Sequence of chain 1.E:
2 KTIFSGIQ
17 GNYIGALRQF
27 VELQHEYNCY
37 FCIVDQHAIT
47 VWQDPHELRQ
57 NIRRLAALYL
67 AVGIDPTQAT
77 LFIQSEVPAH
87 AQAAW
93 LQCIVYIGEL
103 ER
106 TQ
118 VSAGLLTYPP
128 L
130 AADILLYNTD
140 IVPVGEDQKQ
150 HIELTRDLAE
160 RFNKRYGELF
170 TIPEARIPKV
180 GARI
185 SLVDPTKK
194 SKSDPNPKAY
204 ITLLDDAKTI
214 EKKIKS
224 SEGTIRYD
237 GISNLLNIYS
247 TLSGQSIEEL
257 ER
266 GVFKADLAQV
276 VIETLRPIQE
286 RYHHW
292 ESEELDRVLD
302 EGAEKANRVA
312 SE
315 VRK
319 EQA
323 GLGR

Binding-site contacts:
Ligand atom C contacts residue GLN147 of chain 1.E at 4.1 Å.
Ligand atom CA contacts residue GLN147 of chain 1.E at 4.0 Å.
Ligand atom CE2 contacts residue ASP132 of chain 1.E at 3.6 Å.
Ligand atom CE3 contacts residue MSE129 of chain 1.E at 3.4 Å.
Ligand atom CZ2 contacts residue ASP132 of chain 1.E at 3.8 Å.
Ligand atom NE1 contacts residue MSE129 of chain 1.E at 3.9 Å.
Ligand atom CB contacts residue GLY7 of chain 1.E at 3.9 Å.
Ligand atom CZ3 contacts residue VAL143 of chain 1.E at 4.1 Å (hydrophobic).
Ligand atom CE2 contacts residue GLY7 of chain 1.E at 4.0 Å.
Ligand atom CH2 contacts residue VAL141 of chain 1.E at 3.9 Å (hydrophobic).
Ligand atom CD1 contacts residue VAL40 of chain 1.E at 3.7 Å (hydrophobic).
Ligand atom CZ3 contacts residue MSE129 of chain 1.E at 3.5 Å.
Ligand atom CH2 contacts residue PHE5 of chain 1.E at 3.8 Å (hydrophobic).
Ligand atom CG contacts residue GLY7 of chain 1.E at 4.0 Å.
Ligand atom OXT contacts residue GLN147 of chain 1.E at 3.8 Å.
Ligand atom O contacts residue GLN9 of chain 1.E at 4.0 Å.
Ligand atom CZ3 contacts residue VAL141 of chain 1.E at 3.7 Å (hydrophobic).
Ligand atom CD2 contacts residue MSE129 of chain 1.E at 3.6 Å.
Ligand atom NE1 contacts residue HIS43 of chain 1.E at 3.3 Å.
Ligand atom CZ2 contacts residue PHE5 of chain 1.E at 3.8 Å (hydrophobic).
Ligand atom CH2 contacts residue MSE129 of chain 1.E at 3.9 Å.
Ligand atom CE3 contacts residue VAL143 of chain 1.E at 4.3 Å (hydrophobic).
Ligand atom CE2 contacts residue MSE129 of chain 1.E at 4.0 Å.
Ligand atom CD1 contacts residue HIS43 of chain 1.E at 3.3 Å.
Ligand atom CD1 contacts residue ASP132 of chain 1.E at 3.7 Å.
Ligand atom CZ2 contacts residue GLY7 of chain 1.E at 4.4 Å.
Ligand atom N contacts residue MSE129 of chain 1.E at 3.3 Å (h-bond).
Ligand atom CD1 contacts residue MSE129 of chain 1.E at 4.3 Å.
Ligand atom CG contacts residue MSE129 of chain 1.E at 4.2 Å.
Ligand atom NE1 contacts residue VAL40 of chain 1.E at 3.9 Å.
Ligand atom CD2 contacts residue GLY7 of chain 1.E at 3.9 Å.
Ligand atom CE3 contacts residue GLY7 of chain 1.E at 3.9 Å.
Ligand atom CZ2 contacts residue MSE129 of chain 1.E at 3.7 Å.
Ligand atom CH2 contacts residue GLY7 of chain 1.E at 4.1 Å.
Ligand atom CH2 contacts residue ILE133 of chain 1.E at 3.7 Å (hydrophobic).
Ligand atom CZ3 contacts residue GLY7 of chain 1.E at 3.9 Å.
Ligand atom CA contacts residue MSE129 of chain 1.E at 4.0 Å.
Ligand atom CZ2 contacts residue ILE133 of chain 1.E at 3.8 Å (hydrophobic).
Ligand atom N contacts residue GLN147 of chain 1.E at 4.1 Å.
Ligand atom NE1 contacts residue ASP132 of chain 1.E at 2.7 Å (salt-bridge).

A protein and the small-molecule ligand that binds it are described below.
Small molecule (SMILES): N[C@@H](Cc1c[nH]c2ccccc12)C(=O)O